Binding-site contacts:
Ligand atom C12 contacts residue GLN234 of chain 10.C at 2.8 Å.
Ligand atom N1 contacts residue ASP155 of chain 11.A at 2.5 Å (salt-bridge).
Ligand atom C21 contacts residue GLN160 of chain 11.A at 3.6 Å.
Ligand atom O2 contacts residue GLN234 of chain 10.C at 2.5 Å (h-bond).
Ligand atom C3 contacts residue ASP155 of chain 11.A at 3.0 Å.
Ligand atom O6 contacts residue GLN160 of chain 11.A at 2.9 Å.
Ligand atom S1 contacts residue GLN234 of chain 10.C at 2.2 Å (h-bond).
Ligand atom N1 contacts residue SER156 of chain 11.A at 2.9 Å.
Ligand atom C2 contacts residue SER156 of chain 11.A at 3.6 Å.
Ligand atom C6 contacts residue SER156 of chain 11.A at 3.4 Å.
Ligand atom O4 contacts residue PHE76 of chain 10.A at 2.2 Å.
Ligand atom O4 contacts residue PHE236 of chain 10.C at 2.6 Å.
Ligand atom O5 contacts residue ARG219 of chain 11.A at 3.5 Å (salt-bridge).
Ligand atom O6 contacts residue ARG234 of chain 10.A at 3.4 Å (salt-bridge).
Ligand atom O1 contacts residue GLN234 of chain 10.C at 2.6 Å (h-bond).
Ligand atom C21 contacts residue ARG234 of chain 10.A at 3.5 Å.
Ligand atom C8 contacts residue ASP155 of chain 11.A at 3.7 Å.
Ligand atom C13 contacts residue PHE236 of chain 10.C at 3.4 Å (hydrophobic).
Ligand atom C2 contacts residue GLN160 of chain 11.A at 3.5 Å.
Ligand atom N1 contacts residue TYR157 of chain 11.A at 2.5 Å (h-bond).
Ligand atom C5 contacts residue ASP155 of chain 11.A at 2.5 Å.
Ligand atom C5 contacts residue SER156 of chain 11.A at 2.9 Å.
Ligand atom C6 contacts residue GLN160 of chain 11.A at 2.9 Å.
Ligand atom O5 contacts residue ARG234 of chain 10.A at 2.7 Å (salt-bridge).
Ligand atom O2 contacts residue GLN233 of chain 10.C at 2.9 Å (h-bond).
Ligand atom C20 contacts residue PHE76 of chain 10.A at 3.2 Å (hydrophobic).
Ligand atom C14 contacts residue PHE76 of chain 10.A at 3.3 Å (hydrophobic).
Ligand atom O1 contacts residue GLN233 of chain 10.C at 3.6 Å.
Ligand atom C7 contacts residue GLN234 of chain 10.C at 2.2 Å.
Ligand atom O2 contacts residue TYR157 of chain 11.A at 3.4 Å.
Ligand atom C1 contacts residue GLN160 of chain 11.A at 2.6 Å.
Ligand atom C1 contacts residue TYR157 of chain 11.A at 3.5 Å (hydrophobic).
Ligand atom C4 contacts residue TYR157 of chain 11.A at 3.5 Å (hydrophobic).
Ligand atom C4 contacts residue SER156 of chain 11.A at 3.0 Å.
Ligand atom C4 contacts residue ASP155 of chain 11.A at 1.9 Å.
Ligand atom C8 contacts residue GLN234 of chain 10.C at 2.9 Å.
Ligand atom C5 contacts residue TYR157 of chain 11.A at 2.8 Å (hydrophobic).
Ligand atom C3 contacts residue SER156 of chain 11.A at 3.2 Å.
Ligand atom C6 contacts residue TYR157 of chain 11.A at 2.6 Å (hydrophobic).
Ligand atom C13 contacts residue PHE76 of chain 10.A at 2.9 Å (hydrophobic).

A small-molecule ligand and the protein it binds are described below.
Small molecule (SMILES): O=C(O)c1ccc(NS(=O)(=O)c2ccc(N3C(=O)c4ccccc4C3=O)cc2)cc1

Sequence of chain 10.A:
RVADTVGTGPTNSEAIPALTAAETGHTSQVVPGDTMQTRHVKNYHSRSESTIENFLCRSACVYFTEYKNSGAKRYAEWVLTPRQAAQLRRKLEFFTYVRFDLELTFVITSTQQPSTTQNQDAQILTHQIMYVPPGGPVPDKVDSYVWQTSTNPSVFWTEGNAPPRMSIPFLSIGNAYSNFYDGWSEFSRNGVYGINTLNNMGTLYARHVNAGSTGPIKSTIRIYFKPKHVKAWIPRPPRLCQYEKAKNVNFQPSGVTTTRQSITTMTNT

Sequence of chain 11.A:
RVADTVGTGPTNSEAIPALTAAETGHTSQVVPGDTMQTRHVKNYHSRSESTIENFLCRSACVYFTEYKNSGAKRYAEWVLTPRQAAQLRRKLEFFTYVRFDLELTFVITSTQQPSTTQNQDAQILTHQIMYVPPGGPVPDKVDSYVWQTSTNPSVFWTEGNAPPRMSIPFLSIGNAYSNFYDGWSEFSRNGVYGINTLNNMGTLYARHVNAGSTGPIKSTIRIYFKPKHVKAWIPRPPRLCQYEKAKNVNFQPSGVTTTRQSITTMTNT

Sequence of chain 10.C:
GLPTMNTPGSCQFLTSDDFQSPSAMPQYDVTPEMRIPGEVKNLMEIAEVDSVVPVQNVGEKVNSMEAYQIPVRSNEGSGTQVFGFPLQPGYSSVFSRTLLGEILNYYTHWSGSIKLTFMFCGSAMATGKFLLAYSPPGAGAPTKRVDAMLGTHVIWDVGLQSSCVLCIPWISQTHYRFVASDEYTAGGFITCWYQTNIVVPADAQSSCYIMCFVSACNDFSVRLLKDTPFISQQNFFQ